Sequence of chain 1.B:
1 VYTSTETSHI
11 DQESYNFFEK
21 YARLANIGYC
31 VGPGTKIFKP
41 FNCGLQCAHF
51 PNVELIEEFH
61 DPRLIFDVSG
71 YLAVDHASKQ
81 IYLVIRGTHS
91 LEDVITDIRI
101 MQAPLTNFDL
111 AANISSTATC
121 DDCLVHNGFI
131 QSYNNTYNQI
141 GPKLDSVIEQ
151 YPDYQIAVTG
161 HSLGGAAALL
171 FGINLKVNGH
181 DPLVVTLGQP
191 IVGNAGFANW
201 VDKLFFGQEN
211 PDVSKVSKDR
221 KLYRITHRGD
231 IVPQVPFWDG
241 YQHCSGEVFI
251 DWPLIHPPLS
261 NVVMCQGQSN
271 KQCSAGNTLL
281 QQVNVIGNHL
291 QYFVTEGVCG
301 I

This protein binds this small molecule.
Small molecule (SMILES): CC(=O)N[C@@H]1[C@@H](O)[C@H](O)[C@@H](CO)O[C@H]1O

Binding-site contacts:
Ligand atom O6 contacts residue ALA112 of chain 1.B at 3.7 Å.
Ligand atom C5 contacts residue ASN138 of chain 1.B at 4.2 Å.
Ligand atom N2 contacts residue ASN134 of chain 1.B at 3.1 Å (h-bond).
Ligand atom C1 contacts residue ASN138 of chain 1.B at 4.2 Å.
Ligand atom O5 contacts residue ALA112 of chain 1.B at 3.9 Å.
Ligand atom C7 contacts residue ASN134 of chain 1.B at 3.4 Å.
Ligand atom O7 contacts residue ASN134 of chain 1.B at 3.2 Å (h-bond).
Ligand atom C6 contacts residue ASN138 of chain 1.B at 3.7 Å.
Ligand atom O3 contacts residue LEU110 of chain 1.B at 4.1 Å.
Ligand atom C1 contacts residue ALA111 of chain 1.B at 4.5 Å (hydrophobic).
Ligand atom C1 contacts residue LEU110 of chain 1.B at 4.5 Å (hydrophobic).
Ligand atom C5 contacts residue ALA112 of chain 1.B at 4.0 Å (hydrophobic).
Ligand atom C4 contacts residue ASN134 of chain 1.B at 4.2 Å.
Ligand atom C5 contacts residue ASN134 of chain 1.B at 3.6 Å.
Ligand atom O5 contacts residue ASN134 of chain 1.B at 2.2 Å (h-bond).
Ligand atom C8 contacts residue ILE130 of chain 1.B at 3.9 Å (hydrophobic).
Ligand atom C3 contacts residue LEU110 of chain 1.B at 3.8 Å (hydrophobic).
Ligand atom O6 contacts residue ASN138 of chain 1.B at 2.8 Å (h-bond).
Ligand atom C8 contacts residue LEU110 of chain 1.B at 3.5 Å (hydrophobic).
Ligand atom C1 contacts residue ALA112 of chain 1.B at 3.7 Å (hydrophobic).
Ligand atom C6 contacts residue ALA112 of chain 1.B at 4.5 Å (hydrophobic).
Ligand atom O6 contacts residue TYR137 of chain 1.B at 4.5 Å.
Ligand atom O5 contacts residue ASN138 of chain 1.B at 3.2 Å (h-bond).
Ligand atom C7 contacts residue LEU110 of chain 1.B at 3.7 Å (hydrophobic).
Ligand atom C1 contacts residue ASN134 of chain 1.B at 1.5 Å.
Ligand atom O7 contacts residue GLN131 of chain 1.B at 4.3 Å.
Ligand atom N2 contacts residue LEU110 of chain 1.B at 2.9 Å (h-bond).
Ligand atom C2 contacts residue LEU110 of chain 1.B at 3.9 Å (hydrophobic).
Ligand atom C3 contacts residue ASN134 of chain 1.B at 3.8 Å.
Ligand atom N2 contacts residue ALA111 of chain 1.B at 4.2 Å.
Ligand atom C2 contacts residue ASN134 of chain 1.B at 2.5 Å.